A protein and the small-molecule ligand that binds it are described below.
Small molecule (SMILES): O=C(O)[C@@H]1CCCN1

Binding-site contacts:
Ligand atom N contacts residue GLN34 of chain 1.A at 4.4 Å.
Ligand atom CA contacts residue TYR149 of chain 1.A at 4.3 Å (hydrophobic).
Ligand atom CG contacts residue GLN34 of chain 1.A at 3.8 Å.
Ligand atom CD contacts residue TYR149 of chain 1.A at 4.0 Å (hydrophobic).
Ligand atom O contacts residue GLN34 of chain 1.A at 3.6 Å.
Ligand atom CB contacts residue GLN34 of chain 1.A at 4.2 Å.
Ligand atom N contacts residue TYR149 of chain 1.A at 4.2 Å.
Ligand atom CD contacts residue TYR30 of chain 1.A at 3.7 Å (hydrophobic).
Ligand atom CB contacts residue TYR149 of chain 1.A at 4.1 Å (hydrophobic).
Ligand atom CD contacts residue GLN34 of chain 1.A at 3.9 Å.
Ligand atom CG contacts residue TYR149 of chain 1.A at 3.7 Å (hydrophobic).
Ligand atom CG contacts residue TYR30 of chain 1.A at 4.2 Å (hydrophobic).

Sequence of chain 1.A:
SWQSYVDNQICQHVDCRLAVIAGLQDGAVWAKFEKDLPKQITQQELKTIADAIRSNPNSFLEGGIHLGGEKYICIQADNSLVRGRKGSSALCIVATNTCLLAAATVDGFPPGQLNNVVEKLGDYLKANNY